Sequence of chain 1.D:
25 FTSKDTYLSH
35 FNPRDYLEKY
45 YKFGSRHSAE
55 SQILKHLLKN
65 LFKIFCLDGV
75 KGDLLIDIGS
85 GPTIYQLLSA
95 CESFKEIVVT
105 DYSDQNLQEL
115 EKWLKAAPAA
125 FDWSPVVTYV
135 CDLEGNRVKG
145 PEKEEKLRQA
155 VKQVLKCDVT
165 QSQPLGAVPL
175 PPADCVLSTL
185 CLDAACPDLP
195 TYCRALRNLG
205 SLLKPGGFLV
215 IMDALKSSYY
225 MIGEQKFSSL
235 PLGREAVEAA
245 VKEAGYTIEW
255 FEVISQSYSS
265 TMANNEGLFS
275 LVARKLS

This protein binds this small molecule.
Small molecule (SMILES): [H]/N=C1/N(C)Cc2cccc3c2N1CC3

Binding-site contacts:
Ligand atom N1 contacts residue SAH1 of chain 1.K at 3.1 Å (h-bond).
Ligand atom C5 contacts residue TYR262 of chain 1.D at 3.8 Å (hydrophobic).
Ligand atom C11 contacts residue SER233 of chain 1.D at 3.9 Å.
Ligand atom C5 contacts residue TYR224 of chain 1.D at 3.9 Å (hydrophobic).
Ligand atom C7 contacts residue LEU184 of chain 1.D at 4.0 Å (hydrophobic).
Ligand atom C10 contacts residue ASP187 of chain 1.D at 3.8 Å.
Ligand atom C6 contacts residue TYR262 of chain 1.D at 4.0 Å (hydrophobic).
Ligand atom C9 contacts residue TYR224 of chain 1.D at 3.4 Å (hydrophobic).
Ligand atom C4 contacts residue TYR44 of chain 1.D at 3.6 Å (hydrophobic).
Ligand atom C4 contacts residue LEU184 of chain 1.D at 4.0 Å (hydrophobic).
Ligand atom C4 contacts residue TYR45 of chain 1.D at 4.0 Å (hydrophobic).
Ligand atom C4 contacts residue TYR40 of chain 1.D at 3.1 Å (hydrophobic).
Ligand atom N3 contacts residue TYR224 of chain 1.D at 4.0 Å.
Ligand atom N1 contacts residue TYR224 of chain 1.D at 3.8 Å.
Ligand atom N1 contacts residue LEU184 of chain 1.D at 3.6 Å.
Ligand atom C10 contacts residue TYR224 of chain 1.D at 3.5 Å (hydrophobic).
Ligand atom C5 contacts residue TYR44 of chain 1.D at 3.5 Å (hydrophobic).
Ligand atom C13 contacts residue ALA218 of chain 1.D at 3.7 Å (hydrophobic).
Ligand atom C6 contacts residue TYR224 of chain 1.D at 3.5 Å (hydrophobic).
Ligand atom C12 contacts residue ALA218 of chain 1.D at 3.7 Å (hydrophobic).
Ligand atom C9 contacts residue LEU184 of chain 1.D at 3.5 Å (hydrophobic).
Ligand atom C14 contacts residue ALA267 of chain 1.D at 3.7 Å (hydrophobic).
Ligand atom C9 contacts residue ALA188 of chain 1.D at 3.8 Å (hydrophobic).
Ligand atom C14 contacts residue TYR262 of chain 1.D at 3.5 Å (hydrophobic).
Ligand atom C10 contacts residue ALA188 of chain 1.D at 4.0 Å (hydrophobic).
Ligand atom C12 contacts residue SER221 of chain 1.D at 3.3 Å.
Ligand atom C13 contacts residue TYR224 of chain 1.D at 4.0 Å (hydrophobic).
Ligand atom N8 contacts residue TYR224 of chain 1.D at 3.5 Å.
Ligand atom C2 contacts residue TYR224 of chain 1.D at 3.7 Å (hydrophobic).
Ligand atom C4 contacts residue TYR262 of chain 1.D at 4.0 Å (hydrophobic).
Ligand atom C7 contacts residue TYR224 of chain 1.D at 3.4 Å (hydrophobic).
Ligand atom C2 contacts residue TYR40 of chain 1.D at 3.8 Å (hydrophobic).
Ligand atom C11 contacts residue TYR224 of chain 1.D at 3.5 Å (hydrophobic).
Ligand atom N1 contacts residue TYR40 of chain 1.D at 2.8 Å (h-bond).
Ligand atom C10 contacts residue SER233 of chain 1.D at 3.7 Å.
Ligand atom C14 contacts residue TYR224 of chain 1.D at 3.6 Å (hydrophobic).
Ligand atom N3 contacts residue TYR40 of chain 1.D at 3.9 Å.
Ligand atom C13 contacts residue ALA267 of chain 1.D at 4.0 Å (hydrophobic).
Ligand atom C12 contacts residue SER233 of chain 1.D at 3.5 Å.
Ligand atom C13 contacts residue SER221 of chain 1.D at 3.2 Å.